Sequence of chain 1.C:
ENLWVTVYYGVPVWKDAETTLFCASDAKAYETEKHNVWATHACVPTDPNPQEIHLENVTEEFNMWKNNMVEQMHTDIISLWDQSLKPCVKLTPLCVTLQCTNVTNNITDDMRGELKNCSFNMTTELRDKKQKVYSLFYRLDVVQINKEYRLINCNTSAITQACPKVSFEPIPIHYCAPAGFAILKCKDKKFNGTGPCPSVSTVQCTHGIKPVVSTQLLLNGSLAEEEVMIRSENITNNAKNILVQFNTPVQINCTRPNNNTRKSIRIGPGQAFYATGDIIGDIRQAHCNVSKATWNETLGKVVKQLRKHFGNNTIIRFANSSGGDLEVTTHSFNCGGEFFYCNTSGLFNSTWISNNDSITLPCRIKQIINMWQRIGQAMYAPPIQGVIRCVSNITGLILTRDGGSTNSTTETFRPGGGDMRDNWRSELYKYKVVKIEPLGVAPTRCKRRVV

Binding-site contacts:
Ligand atom C5 contacts residue TRP364 of chain 1.C at 3.4 Å (hydrophobic).
Ligand atom C1 contacts residue ASN308 of chain 1.C at 1.4 Å.
Ligand atom C3 contacts residue ASN308 of chain 1.C at 3.8 Å.
Ligand atom O4 contacts residue TRP364 of chain 1.C at 4.4 Å.
Ligand atom N2 contacts residue ASN308 of chain 1.C at 3.0 Å (h-bond).
Ligand atom C4 contacts residue TRP364 of chain 1.C at 4.3 Å (hydrophobic).
Ligand atom C1 contacts residue TRP364 of chain 1.C at 4.2 Å (hydrophobic).
Ligand atom O7 contacts residue ASN308 of chain 1.C at 3.8 Å.
Ligand atom O5 contacts residue TRP364 of chain 1.C at 4.0 Å.
Ligand atom O5 contacts residue ASN308 of chain 1.C at 2.3 Å (h-bond).
Ligand atom O6 contacts residue ASN308 of chain 1.C at 4.1 Å.
Ligand atom C2 contacts residue ASN308 of chain 1.C at 2.5 Å.
Ligand atom C5 contacts residue ASN308 of chain 1.C at 3.6 Å.
Ligand atom O6 contacts residue TRP364 of chain 1.C at 3.4 Å.
Ligand atom C6 contacts residue TRP364 of chain 1.C at 3.9 Å (hydrophobic).
Ligand atom C6 contacts residue ASN308 of chain 1.C at 4.3 Å.
Ligand atom C7 contacts residue ASN308 of chain 1.C at 3.7 Å.
Ligand atom C4 contacts residue ASN308 of chain 1.C at 4.2 Å.

This small molecule binds to this protein.
Small molecule (SMILES): CC(=O)N[C@@H]1[C@@H](O)[C@H](O)[C@@H](CO)O[C@H]1O